Binding-site contacts:
Ligand atom O3 contacts residue ASN372 of chain 1.D at 4.3 Å.
Ligand atom N2 contacts residue ASN372 of chain 1.D at 3.1 Å (h-bond).
Ligand atom C4 contacts residue ASN372 of chain 1.D at 4.1 Å.
Ligand atom C7 contacts residue ASN372 of chain 1.D at 4.2 Å.
Ligand atom C2 contacts residue ASN372 of chain 1.D at 2.4 Å.
Ligand atom C5 contacts residue ASN372 of chain 1.D at 3.6 Å.
Ligand atom O4 contacts residue ASN372 of chain 1.D at 4.4 Å.
Ligand atom O5 contacts residue ASN372 of chain 1.D at 2.4 Å (h-bond).
Ligand atom C3 contacts residue ASN372 of chain 1.D at 3.8 Å.
Ligand atom C1 contacts residue ASN372 of chain 1.D at 1.4 Å.

Sequence of chain 1.D:
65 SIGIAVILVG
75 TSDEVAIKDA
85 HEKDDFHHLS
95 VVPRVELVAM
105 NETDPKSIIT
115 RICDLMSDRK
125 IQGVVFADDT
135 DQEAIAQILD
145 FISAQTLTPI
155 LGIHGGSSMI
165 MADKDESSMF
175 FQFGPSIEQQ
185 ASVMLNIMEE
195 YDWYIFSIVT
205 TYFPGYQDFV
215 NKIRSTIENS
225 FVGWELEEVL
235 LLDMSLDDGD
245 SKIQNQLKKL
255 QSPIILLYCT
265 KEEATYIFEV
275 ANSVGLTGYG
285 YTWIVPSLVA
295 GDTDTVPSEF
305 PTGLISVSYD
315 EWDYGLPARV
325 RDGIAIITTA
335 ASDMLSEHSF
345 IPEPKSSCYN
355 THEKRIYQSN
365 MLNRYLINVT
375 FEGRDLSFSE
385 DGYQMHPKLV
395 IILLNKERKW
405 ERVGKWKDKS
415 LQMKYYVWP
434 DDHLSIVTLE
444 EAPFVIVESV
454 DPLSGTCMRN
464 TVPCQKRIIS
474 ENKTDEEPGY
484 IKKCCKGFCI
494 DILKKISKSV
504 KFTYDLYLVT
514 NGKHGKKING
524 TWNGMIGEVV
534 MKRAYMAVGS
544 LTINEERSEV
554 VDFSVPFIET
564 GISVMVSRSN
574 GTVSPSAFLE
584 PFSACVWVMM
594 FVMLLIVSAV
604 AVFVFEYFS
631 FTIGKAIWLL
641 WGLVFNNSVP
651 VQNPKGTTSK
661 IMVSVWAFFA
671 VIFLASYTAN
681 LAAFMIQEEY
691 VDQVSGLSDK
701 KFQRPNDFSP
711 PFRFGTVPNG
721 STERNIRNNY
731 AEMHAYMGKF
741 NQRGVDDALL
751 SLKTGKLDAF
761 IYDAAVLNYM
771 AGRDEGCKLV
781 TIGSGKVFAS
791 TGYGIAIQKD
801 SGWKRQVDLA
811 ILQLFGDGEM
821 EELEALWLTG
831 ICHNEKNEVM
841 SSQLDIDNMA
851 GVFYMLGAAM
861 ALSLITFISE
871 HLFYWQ

A protein and the small-molecule ligand that binds it are described below.
Small molecule (SMILES): CC(=O)N[C@@H]1[C@@H](O)[C@H](O)[C@@H](CO)O[C@H]1O